The protein below binds the small molecule below.
Small molecule (SMILES): CC(=O)N[C@H]1[C@H](O[C@H]2[C@H](O)[C@@H](NC(C)=O)CO[C@@H]2CO)O[C@H](CO)[C@@H](O)[C@@H]1O

Binding-site contacts:
Ligand atom C6 contacts residue HIS149 of chain 12.A at 4.3 Å.
Ligand atom O6 contacts residue HIS158 of chain 12.A at 4.2 Å.
Ligand atom C6 contacts residue HIS158 of chain 12.A at 4.2 Å.
Ligand atom N2 contacts residue HIS149 of chain 12.A at 4.3 Å.
Ligand atom N2 contacts residue ASN153 of chain 12.A at 3.1 Å (h-bond).
Ligand atom C5 contacts residue ASN153 of chain 12.A at 3.6 Å.
Ligand atom C1 contacts residue HIS149 of chain 12.A at 3.5 Å.
Ligand atom C6 contacts residue GLY156 of chain 12.A at 4.0 Å.
Ligand atom O7 contacts residue HIS149 of chain 12.A at 3.3 Å.
Ligand atom O5 contacts residue GLY156 of chain 12.A at 4.2 Å.
Ligand atom O5 contacts residue HIS149 of chain 12.A at 3.6 Å.
Ligand atom O3 contacts residue HIS149 of chain 12.A at 4.0 Å.
Ligand atom C1 contacts residue HIS158 of chain 12.A at 4.1 Å.
Ligand atom C5 contacts residue THR155 of chain 12.A at 4.0 Å.
Ligand atom C1 contacts residue ASN153 of chain 12.A at 1.4 Å.
Ligand atom C7 contacts residue ASN153 of chain 12.A at 4.1 Å.
Ligand atom C3 contacts residue HIS149 of chain 12.A at 4.0 Å.
Ligand atom C4 contacts residue HIS149 of chain 12.A at 3.4 Å.
Ligand atom C4 contacts residue ASN153 of chain 12.A at 4.2 Å.
Ligand atom C1 contacts residue THR155 of chain 12.A at 3.3 Å.
Ligand atom C8 contacts residue ASN153 of chain 12.A at 4.4 Å.
Ligand atom O5 contacts residue ASN153 of chain 12.A at 2.2 Å (h-bond).
Ligand atom C5 contacts residue GLY156 of chain 12.A at 4.3 Å.
Ligand atom O6 contacts residue HIS149 of chain 12.A at 3.2 Å.
Ligand atom C8 contacts residue GLY102 of chain 38.A at 3.6 Å.
Ligand atom O5 contacts residue HIS158 of chain 12.A at 3.4 Å.
Ligand atom C5 contacts residue HIS149 of chain 12.A at 3.6 Å.
Ligand atom C5 contacts residue HIS158 of chain 12.A at 4.4 Å.
Ligand atom O5 contacts residue THR155 of chain 12.A at 3.4 Å (h-bond).
Ligand atom O4 contacts residue HIS149 of chain 12.A at 4.3 Å.
Ligand atom C3 contacts residue ASN153 of chain 12.A at 3.9 Å.
Ligand atom C2 contacts residue HIS149 of chain 12.A at 3.5 Å.
Ligand atom C7 contacts residue HIS149 of chain 12.A at 4.3 Å.
Ligand atom C2 contacts residue ASN153 of chain 12.A at 2.6 Å.

Sequence of chain 12.A:
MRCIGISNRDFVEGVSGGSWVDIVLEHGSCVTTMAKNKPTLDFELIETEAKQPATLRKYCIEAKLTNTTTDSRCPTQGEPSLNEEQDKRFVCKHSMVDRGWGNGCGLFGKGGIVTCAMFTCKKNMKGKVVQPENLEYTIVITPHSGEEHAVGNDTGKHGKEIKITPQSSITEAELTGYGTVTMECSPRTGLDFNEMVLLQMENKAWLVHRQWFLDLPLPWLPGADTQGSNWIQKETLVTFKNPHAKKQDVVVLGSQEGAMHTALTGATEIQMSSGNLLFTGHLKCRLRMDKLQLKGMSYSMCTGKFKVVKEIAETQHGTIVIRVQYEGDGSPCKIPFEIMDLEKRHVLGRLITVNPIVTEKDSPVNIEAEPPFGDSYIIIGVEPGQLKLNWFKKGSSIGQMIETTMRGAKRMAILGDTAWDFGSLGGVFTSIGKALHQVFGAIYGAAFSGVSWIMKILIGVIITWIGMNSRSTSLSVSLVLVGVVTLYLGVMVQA

Sequence of chain 38.A:
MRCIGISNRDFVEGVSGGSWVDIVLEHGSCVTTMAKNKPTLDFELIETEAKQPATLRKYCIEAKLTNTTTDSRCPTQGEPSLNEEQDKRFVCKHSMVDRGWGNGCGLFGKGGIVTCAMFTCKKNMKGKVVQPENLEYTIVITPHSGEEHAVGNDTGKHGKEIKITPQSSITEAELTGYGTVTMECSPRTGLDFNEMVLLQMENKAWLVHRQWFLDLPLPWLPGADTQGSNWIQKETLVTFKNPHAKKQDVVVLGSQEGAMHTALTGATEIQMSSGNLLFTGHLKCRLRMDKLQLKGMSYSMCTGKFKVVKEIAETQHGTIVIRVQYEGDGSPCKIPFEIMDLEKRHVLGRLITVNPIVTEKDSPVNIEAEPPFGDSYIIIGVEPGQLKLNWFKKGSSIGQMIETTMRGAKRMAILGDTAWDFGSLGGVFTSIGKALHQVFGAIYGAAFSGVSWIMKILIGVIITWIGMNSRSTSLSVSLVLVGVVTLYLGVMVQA